A small-molecule ligand and the protein it binds are described below.
Small molecule (SMILES): CC(=O)N[C@@H]1[C@@H](O)[C@H](O)[C@@H](CO)O[C@H]1O

Binding-site contacts:
Ligand atom O5 contacts residue ASN728 of chain 1.C at 3.2 Å (h-bond).
Ligand atom O3 contacts residue ASP815 of chain 1.A at 3.1 Å (salt-bridge).
Ligand atom O3 contacts residue ASN728 of chain 1.C at 2.4 Å (h-bond).
Ligand atom C1 contacts residue ASN728 of chain 1.C at 3.2 Å.
Ligand atom C5 contacts residue ASN728 of chain 1.C at 4.4 Å.
Ligand atom C3 contacts residue ASN728 of chain 1.C at 3.4 Å.
Ligand atom C2 contacts residue ASN728 of chain 1.C at 3.2 Å.
Ligand atom C4 contacts residue ASN728 of chain 1.C at 4.4 Å.
Ligand atom C3 contacts residue ASP815 of chain 1.A at 3.9 Å.

Sequence of chain 1.A:
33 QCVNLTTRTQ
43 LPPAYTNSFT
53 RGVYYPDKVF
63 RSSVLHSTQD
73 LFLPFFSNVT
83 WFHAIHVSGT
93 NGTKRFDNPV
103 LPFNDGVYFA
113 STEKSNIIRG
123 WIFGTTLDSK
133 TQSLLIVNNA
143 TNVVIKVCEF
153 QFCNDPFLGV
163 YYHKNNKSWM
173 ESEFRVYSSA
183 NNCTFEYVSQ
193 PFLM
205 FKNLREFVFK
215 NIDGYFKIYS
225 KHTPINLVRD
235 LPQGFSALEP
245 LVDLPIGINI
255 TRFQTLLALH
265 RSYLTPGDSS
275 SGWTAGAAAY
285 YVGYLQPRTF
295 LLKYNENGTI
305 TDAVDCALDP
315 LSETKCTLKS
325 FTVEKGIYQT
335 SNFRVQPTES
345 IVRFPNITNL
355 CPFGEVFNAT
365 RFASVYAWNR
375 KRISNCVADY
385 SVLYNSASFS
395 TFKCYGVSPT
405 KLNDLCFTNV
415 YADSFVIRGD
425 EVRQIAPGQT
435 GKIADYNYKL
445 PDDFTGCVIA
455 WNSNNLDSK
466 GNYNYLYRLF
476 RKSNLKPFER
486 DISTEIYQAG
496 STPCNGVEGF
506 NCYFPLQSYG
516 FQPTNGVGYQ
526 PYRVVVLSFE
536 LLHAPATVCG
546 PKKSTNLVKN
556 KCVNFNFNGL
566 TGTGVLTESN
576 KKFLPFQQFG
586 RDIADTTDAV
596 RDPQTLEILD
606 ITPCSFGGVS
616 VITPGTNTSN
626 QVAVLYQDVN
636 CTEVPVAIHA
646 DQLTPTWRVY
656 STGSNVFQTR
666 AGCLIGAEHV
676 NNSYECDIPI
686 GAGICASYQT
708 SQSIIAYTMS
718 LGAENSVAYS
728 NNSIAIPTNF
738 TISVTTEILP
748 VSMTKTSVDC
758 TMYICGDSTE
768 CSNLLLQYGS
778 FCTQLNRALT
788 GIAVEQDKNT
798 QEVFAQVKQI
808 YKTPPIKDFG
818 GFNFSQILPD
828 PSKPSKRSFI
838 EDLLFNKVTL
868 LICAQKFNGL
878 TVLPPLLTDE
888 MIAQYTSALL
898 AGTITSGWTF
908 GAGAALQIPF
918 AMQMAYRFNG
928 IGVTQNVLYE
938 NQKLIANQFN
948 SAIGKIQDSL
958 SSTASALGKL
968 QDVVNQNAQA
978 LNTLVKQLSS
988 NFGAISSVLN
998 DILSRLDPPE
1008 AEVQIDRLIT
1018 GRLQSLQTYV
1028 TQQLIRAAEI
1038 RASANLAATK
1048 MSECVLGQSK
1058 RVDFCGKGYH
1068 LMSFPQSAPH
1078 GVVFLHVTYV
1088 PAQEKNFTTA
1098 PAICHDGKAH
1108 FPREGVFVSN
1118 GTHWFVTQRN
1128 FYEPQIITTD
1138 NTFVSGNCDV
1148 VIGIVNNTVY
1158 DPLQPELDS

Sequence of chain 1.C:
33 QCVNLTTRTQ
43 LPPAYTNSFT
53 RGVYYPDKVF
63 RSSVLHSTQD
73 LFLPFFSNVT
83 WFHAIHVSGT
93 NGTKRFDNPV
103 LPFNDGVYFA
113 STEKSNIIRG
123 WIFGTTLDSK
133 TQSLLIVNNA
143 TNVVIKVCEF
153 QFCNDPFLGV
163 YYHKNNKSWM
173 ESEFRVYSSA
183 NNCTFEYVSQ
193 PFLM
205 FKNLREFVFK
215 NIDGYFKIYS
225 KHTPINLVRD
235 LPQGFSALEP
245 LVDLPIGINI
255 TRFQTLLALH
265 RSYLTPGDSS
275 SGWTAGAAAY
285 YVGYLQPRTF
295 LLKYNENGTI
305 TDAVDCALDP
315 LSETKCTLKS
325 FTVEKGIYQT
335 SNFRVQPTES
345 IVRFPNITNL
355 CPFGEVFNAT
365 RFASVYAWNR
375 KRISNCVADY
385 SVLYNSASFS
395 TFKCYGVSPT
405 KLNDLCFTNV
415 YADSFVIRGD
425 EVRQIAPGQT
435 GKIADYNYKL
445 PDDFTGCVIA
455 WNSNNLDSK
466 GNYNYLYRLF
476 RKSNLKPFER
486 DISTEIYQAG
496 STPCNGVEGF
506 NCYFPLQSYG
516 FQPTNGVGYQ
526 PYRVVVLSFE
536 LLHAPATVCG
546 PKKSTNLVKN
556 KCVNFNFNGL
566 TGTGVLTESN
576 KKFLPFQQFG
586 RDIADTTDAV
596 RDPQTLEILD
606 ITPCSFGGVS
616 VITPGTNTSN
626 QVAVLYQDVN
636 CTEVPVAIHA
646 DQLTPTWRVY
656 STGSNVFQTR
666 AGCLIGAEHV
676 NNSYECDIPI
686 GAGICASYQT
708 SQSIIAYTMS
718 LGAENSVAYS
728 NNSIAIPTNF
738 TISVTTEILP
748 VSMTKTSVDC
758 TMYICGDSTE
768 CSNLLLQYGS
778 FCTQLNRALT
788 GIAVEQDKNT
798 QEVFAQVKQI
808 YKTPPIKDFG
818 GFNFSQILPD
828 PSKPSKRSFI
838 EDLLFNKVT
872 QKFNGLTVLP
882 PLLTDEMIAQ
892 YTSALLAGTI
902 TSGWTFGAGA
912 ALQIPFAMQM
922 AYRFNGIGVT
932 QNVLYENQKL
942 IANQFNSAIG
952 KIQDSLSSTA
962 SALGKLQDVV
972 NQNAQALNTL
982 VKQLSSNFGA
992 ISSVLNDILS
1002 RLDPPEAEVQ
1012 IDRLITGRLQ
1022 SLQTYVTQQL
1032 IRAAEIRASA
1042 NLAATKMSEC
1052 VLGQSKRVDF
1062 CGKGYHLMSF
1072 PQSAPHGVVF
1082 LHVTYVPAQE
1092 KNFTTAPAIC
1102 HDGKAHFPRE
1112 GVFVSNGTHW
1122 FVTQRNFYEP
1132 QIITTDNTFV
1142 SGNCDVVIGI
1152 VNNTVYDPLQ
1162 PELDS